Sequence of chain 18.A:
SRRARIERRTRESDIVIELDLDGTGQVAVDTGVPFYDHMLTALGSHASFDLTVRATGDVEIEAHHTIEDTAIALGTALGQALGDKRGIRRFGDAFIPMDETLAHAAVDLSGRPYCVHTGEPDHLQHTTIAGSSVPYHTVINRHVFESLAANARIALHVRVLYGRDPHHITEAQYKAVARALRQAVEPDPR

Sequence of chain 6.A:
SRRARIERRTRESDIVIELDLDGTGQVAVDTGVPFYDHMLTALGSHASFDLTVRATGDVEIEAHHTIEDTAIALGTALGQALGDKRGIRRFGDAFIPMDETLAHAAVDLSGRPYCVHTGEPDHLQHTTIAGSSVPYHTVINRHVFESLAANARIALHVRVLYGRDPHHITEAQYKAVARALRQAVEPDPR

Sequence of chain 9.A:
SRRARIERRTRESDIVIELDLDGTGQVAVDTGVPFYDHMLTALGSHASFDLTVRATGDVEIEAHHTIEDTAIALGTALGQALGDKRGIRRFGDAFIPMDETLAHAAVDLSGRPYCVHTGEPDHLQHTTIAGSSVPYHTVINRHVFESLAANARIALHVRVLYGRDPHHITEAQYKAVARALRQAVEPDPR

The small molecule below binds the protein below.
Small molecule (SMILES): C[C@H](N)c1ncnn1C

Binding-site contacts:
Ligand atom C4 contacts residue GLU186 of chain 9.A at 4.0 Å.
Ligand atom C9 contacts residue MET113 of chain 9.A at 4.1 Å (hydrophobic).
Ligand atom C2 contacts residue MN1 of chain 9.C at 3.3 Å.
Ligand atom C6 contacts residue MN1 of chain 18.B at 3.3 Å.
Ligand atom N5 contacts residue HIS182 of chain 9.A at 3.2 Å (h-bond).
Ligand atom C1 contacts residue HIS80 of chain 18.A at 3.9 Å.
Ligand atom C9 contacts residue MN1 of chain 18.B at 3.8 Å.
Ligand atom C1 contacts residue GLU27 of chain 18.A at 3.6 Å.
Ligand atom C2 contacts residue GLU186 of chain 9.A at 3.8 Å.
Ligand atom C6 contacts residue MN1 of chain 9.C at 3.4 Å.
Ligand atom C1 contacts residue MN1 of chain 9.C at 4.2 Å.
Ligand atom N7 contacts residue HIS183 of chain 9.A at 3.4 Å (h-bond).
Ligand atom N8 contacts residue MET113 of chain 9.A at 3.5 Å.
Ligand atom N7 contacts residue HIS79 of chain 18.A at 3.1 Å (h-bond).
Ligand atom N5 contacts residue MN1 of chain 9.C at 2.3 Å.
Ligand atom C9 contacts residue ARG127 of chain 6.A at 3.4 Å.
Ligand atom N7 contacts residue MET113 of chain 9.A at 3.5 Å.
Ligand atom N7 contacts residue MN1 of chain 18.B at 2.4 Å.
Ligand atom C4 contacts residue HIS80 of chain 18.A at 3.6 Å.
Ligand atom N5 contacts residue HIS80 of chain 18.A at 3.0 Å (h-bond).
Ligand atom N3 contacts residue HIS53 of chain 9.A at 3.3 Å (h-bond).
Ligand atom N5 contacts residue GLU186 of chain 9.A at 3.3 Å (salt-bridge).
Ligand atom C4 contacts residue MN1 of chain 9.C at 3.1 Å.
Ligand atom C4 contacts residue MET113 of chain 9.A at 3.5 Å (hydrophobic).
Ligand atom N7 contacts residue GLU83 of chain 18.A at 3.1 Å (salt-bridge).
Ligand atom N3 contacts residue HIS80 of chain 18.A at 3.3 Å (h-bond).
Ligand atom C6 contacts residue HIS79 of chain 18.A at 3.1 Å.
Ligand atom N8 contacts residue GLU83 of chain 18.A at 3.5 Å (salt-bridge).
Ligand atom C6 contacts residue GLU83 of chain 18.A at 4.0 Å.
Ligand atom N8 contacts residue MN1 of chain 18.B at 3.4 Å.
Ligand atom C6 contacts residue HIS182 of chain 9.A at 3.5 Å.
Ligand atom N3 contacts residue GLU186 of chain 9.A at 3.0 Å (salt-bridge).
Ligand atom N5 contacts residue MET113 of chain 9.A at 3.6 Å.
Ligand atom N3 contacts residue MN1 of chain 9.C at 2.3 Å.
Ligand atom C9 contacts residue GLU83 of chain 18.A at 3.6 Å.
Ligand atom C6 contacts residue HIS183 of chain 9.A at 3.8 Å.
Ligand atom C2 contacts residue HIS80 of chain 18.A at 3.8 Å.
Ligand atom C6 contacts residue GLU186 of chain 9.A at 4.1 Å.
Ligand atom C6 contacts residue MET113 of chain 9.A at 3.6 Å (hydrophobic).
Ligand atom C6 contacts residue HIS80 of chain 18.A at 3.8 Å.